The protein below binds the small molecule below.
Small molecule (SMILES): CC(=O)N[C@H]1[C@H](O[C@H]2[C@H](O[C@@H]3O[C@@H](C)[C@@H](O)[C@@H](O)[C@@H]3O)[C@@H](NC(C)=O)CO[C@@H]2CO)O[C@H](CO)[C@@H](O)[C@@H]1O

Sequence of chain 1.C:
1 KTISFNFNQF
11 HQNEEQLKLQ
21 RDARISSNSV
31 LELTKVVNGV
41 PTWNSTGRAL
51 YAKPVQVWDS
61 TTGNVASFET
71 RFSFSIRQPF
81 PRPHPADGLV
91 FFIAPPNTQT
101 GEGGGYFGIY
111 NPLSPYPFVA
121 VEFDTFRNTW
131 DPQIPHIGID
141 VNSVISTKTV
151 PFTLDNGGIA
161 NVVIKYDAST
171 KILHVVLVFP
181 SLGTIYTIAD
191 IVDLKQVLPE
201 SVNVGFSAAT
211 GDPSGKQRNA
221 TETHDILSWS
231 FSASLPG

Binding-site contacts:
Ligand atom C7 contacts residue ASN219 of chain 1.C at 3.5 Å.
Ligand atom C4 contacts residue ASN219 of chain 1.C at 4.2 Å.
Ligand atom O5 contacts residue ASN219 of chain 1.C at 2.4 Å (h-bond).
Ligand atom O7 contacts residue ARG82 of chain 1.C at 4.2 Å.
Ligand atom C2 contacts residue ASN219 of chain 1.C at 2.4 Å.
Ligand atom C7 contacts residue ARG82 of chain 1.C at 4.3 Å.
Ligand atom O6 contacts residue PRO79 of chain 1.C at 3.9 Å.
Ligand atom C7 contacts residue PRO83 of chain 1.C at 3.9 Å (hydrophobic).
Ligand atom O7 contacts residue ASN219 of chain 1.C at 4.2 Å.
Ligand atom C2 contacts residue ARG82 of chain 1.C at 3.9 Å.
Ligand atom N2 contacts residue ARG82 of chain 1.C at 4.5 Å.
Ligand atom C6 contacts residue PHE80 of chain 1.C at 4.1 Å (hydrophobic).
Ligand atom O5 contacts residue PHE80 of chain 1.C at 3.9 Å.
Ligand atom C8 contacts residue ASN219 of chain 1.C at 3.9 Å.
Ligand atom O7 contacts residue PRO83 of chain 1.C at 4.1 Å.
Ligand atom C5 contacts residue ASN219 of chain 1.C at 3.7 Å.
Ligand atom O6 contacts residue PHE80 of chain 1.C at 3.2 Å.
Ligand atom N2 contacts residue ASN219 of chain 1.C at 2.9 Å (h-bond).
Ligand atom C1 contacts residue ASN219 of chain 1.C at 1.4 Å.
Ligand atom C8 contacts residue GLN217 of chain 1.C at 3.4 Å.
Ligand atom O5 contacts residue ARG82 of chain 1.C at 4.0 Å.
Ligand atom C1 contacts residue ARG82 of chain 1.C at 3.8 Å.
Ligand atom C8 contacts residue PRO83 of chain 1.C at 3.4 Å (hydrophobic).
Ligand atom C3 contacts residue ASN219 of chain 1.C at 3.8 Å.